Binding-site contacts:
Ligand atom N3 contacts residue TYR182 of chain 1.C at 3.5 Å (h-bond).
Ligand atom C2 contacts residue NDP1 of chain 1.I at 3.4 Å.
Ligand atom C16 contacts residue LEU176 of chain 1.C at 3.6 Å (hydrophobic).
Ligand atom C16 contacts residue TYR105 of chain 1.C at 3.5 Å (hydrophobic).
Ligand atom N3 contacts residue NDP1 of chain 1.I at 3.0 Å (h-bond).
Ligand atom CM contacts residue LEU214 of chain 1.C at 3.4 Å (hydrophobic).
Ligand atom N1 contacts residue TYR105 of chain 1.C at 3.7 Å.
Ligand atom NA4 contacts residue NDP1 of chain 1.I at 3.6 Å.
Ligand atom C11 contacts residue TYR105 of chain 1.C at 3.6 Å (hydrophobic).
Ligand atom C8A contacts residue TYR105 of chain 1.C at 3.6 Å (hydrophobic).
Ligand atom N3 contacts residue TYR105 of chain 1.C at 3.6 Å.
Ligand atom N5 contacts residue TYR105 of chain 1.C at 3.5 Å.
Ligand atom NA2 contacts residue SER103 of chain 1.C at 2.9 Å (h-bond).
Ligand atom C15 contacts residue TYR105 of chain 1.C at 3.3 Å (hydrophobic).
Ligand atom C16 contacts residue TYR229 of chain 1.C at 3.5 Å (hydrophobic).
Ligand atom N5 contacts residue NDP1 of chain 1.I at 3.6 Å.
Ligand atom C contacts residue TYR229 of chain 1.C at 3.5 Å (hydrophobic).
Ligand atom NA4 contacts residue TYR182 of chain 1.C at 2.9 Å (h-bond).
Ligand atom NA4 contacts residue TYR105 of chain 1.C at 3.5 Å.
Ligand atom NA2 contacts residue NDP1 of chain 1.I at 3.0 Å (h-bond).
Ligand atom C9 contacts residue NDP1 of chain 1.I at 3.2 Å.
Ligand atom C13 contacts residue TYR105 of chain 1.C at 3.7 Å (hydrophobic).
Ligand atom CG contacts residue TYR229 of chain 1.C at 3.4 Å (hydrophobic).
Ligand atom C6 contacts residue NDP1 of chain 1.I at 3.3 Å.
Ligand atom NA2 contacts residue TYR105 of chain 1.C at 3.3 Å.
Ligand atom C8A contacts residue NDP1 of chain 1.I at 3.4 Å.
Ligand atom O1 contacts residue PHE179 of chain 1.C at 3.7 Å.
Ligand atom C4 contacts residue TYR105 of chain 1.C at 3.7 Å (hydrophobic).
Ligand atom C14 contacts residue TYR105 of chain 1.C at 3.4 Å (hydrophobic).
Ligand atom C4 contacts residue TYR182 of chain 1.C at 3.6 Å (hydrophobic).
Ligand atom C2 contacts residue TYR105 of chain 1.C at 3.4 Å (hydrophobic).
Ligand atom NA4 contacts residue ASP169 of chain 1.C at 3.4 Å (salt-bridge).
Ligand atom N1 contacts residue NDP1 of chain 1.I at 3.0 Å (h-bond).
Ligand atom OE1 contacts residue THR225 of chain 1.C at 3.5 Å.
Ligand atom C7 contacts residue LEU216 of chain 1.C at 3.4 Å (hydrophobic).
Ligand atom O contacts residue TYR229 of chain 1.C at 3.3 Å (h-bond).
Ligand atom N8 contacts residue NDP1 of chain 1.I at 3.4 Å (h-bond).
Ligand atom C4A contacts residue TYR105 of chain 1.C at 3.5 Å (hydrophobic).
Ligand atom C7 contacts residue ARG22 of chain 1.C at 3.7 Å.
Ligand atom N8 contacts residue ARG22 of chain 1.C at 3.3 Å (salt-bridge).

Sequence of chain 1.C:
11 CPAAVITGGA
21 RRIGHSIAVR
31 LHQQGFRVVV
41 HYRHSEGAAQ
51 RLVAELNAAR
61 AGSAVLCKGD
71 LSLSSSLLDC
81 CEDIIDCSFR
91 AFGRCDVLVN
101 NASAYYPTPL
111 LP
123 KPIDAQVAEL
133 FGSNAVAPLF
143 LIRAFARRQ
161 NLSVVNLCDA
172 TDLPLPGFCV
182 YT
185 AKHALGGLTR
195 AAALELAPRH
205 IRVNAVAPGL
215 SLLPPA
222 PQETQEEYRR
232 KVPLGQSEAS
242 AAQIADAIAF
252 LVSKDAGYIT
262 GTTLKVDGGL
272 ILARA

A small-molecule ligand and the protein it binds are described below.
Small molecule (SMILES): CN(Cc1cnc2nc(N)nc(N)c2n1)c1ccc(C(=O)N[C@@H](CCC(=O)O)C(=O)O)cc1